Binding-site contacts:
Ligand atom O5 contacts residue ASN169 of chain 1.G at 2.5 Å (h-bond).
Ligand atom C4 contacts residue ASN169 of chain 1.G at 4.4 Å.
Ligand atom N2 contacts residue ASN240 of chain 1.G at 3.2 Å (h-bond).
Ligand atom C7 contacts residue ASN240 of chain 1.G at 4.1 Å.
Ligand atom C8 contacts residue ASN240 of chain 1.G at 3.9 Å.
Ligand atom O5 contacts residue THR171 of chain 1.G at 4.4 Å.
Ligand atom C3 contacts residue ASN240 of chain 1.G at 3.9 Å.
Ligand atom O7 contacts residue ASN169 of chain 1.G at 3.8 Å.
Ligand atom O4 contacts residue ASN240 of chain 1.G at 3.7 Å.
Ligand atom C8 contacts residue SER221 of chain 1.I at 3.7 Å.
Ligand atom C7 contacts residue ALA242 of chain 1.G at 4.5 Å (hydrophobic).
Ligand atom N2 contacts residue ASN169 of chain 1.G at 2.8 Å (h-bond).
Ligand atom C3 contacts residue ASN169 of chain 1.G at 3.9 Å.
Ligand atom C4 contacts residue ASN240 of chain 1.G at 4.4 Å.
Ligand atom C2 contacts residue ASN240 of chain 1.G at 3.8 Å.
Ligand atom C5 contacts residue ASN169 of chain 1.G at 3.6 Å.
Ligand atom N2 contacts residue ALA242 of chain 1.G at 4.4 Å.
Ligand atom C7 contacts residue ASN169 of chain 1.G at 3.6 Å.
Ligand atom C1 contacts residue ASN240 of chain 1.G at 3.6 Å.
Ligand atom O7 contacts residue ASN240 of chain 1.G at 3.7 Å.
Ligand atom C1 contacts residue ASN169 of chain 1.G at 1.5 Å.
Ligand atom N2 contacts residue ASP241 of chain 1.G at 4.4 Å.
Ligand atom C8 contacts residue ASP241 of chain 1.G at 4.4 Å.
Ligand atom C2 contacts residue ASN169 of chain 1.G at 2.8 Å.

Sequence of chain 1.G:
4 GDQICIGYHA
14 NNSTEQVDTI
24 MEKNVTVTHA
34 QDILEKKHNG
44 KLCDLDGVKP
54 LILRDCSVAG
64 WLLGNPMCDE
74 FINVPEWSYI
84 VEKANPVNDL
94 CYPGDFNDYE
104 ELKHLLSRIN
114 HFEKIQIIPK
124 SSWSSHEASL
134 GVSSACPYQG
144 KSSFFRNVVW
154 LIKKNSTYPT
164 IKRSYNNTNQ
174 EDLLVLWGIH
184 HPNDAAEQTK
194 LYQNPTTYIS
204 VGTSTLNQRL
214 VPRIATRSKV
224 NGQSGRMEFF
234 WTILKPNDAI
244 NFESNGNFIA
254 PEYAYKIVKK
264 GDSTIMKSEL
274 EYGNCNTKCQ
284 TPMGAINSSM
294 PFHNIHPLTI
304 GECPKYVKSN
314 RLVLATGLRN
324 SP

Sequence of chain 1.I:
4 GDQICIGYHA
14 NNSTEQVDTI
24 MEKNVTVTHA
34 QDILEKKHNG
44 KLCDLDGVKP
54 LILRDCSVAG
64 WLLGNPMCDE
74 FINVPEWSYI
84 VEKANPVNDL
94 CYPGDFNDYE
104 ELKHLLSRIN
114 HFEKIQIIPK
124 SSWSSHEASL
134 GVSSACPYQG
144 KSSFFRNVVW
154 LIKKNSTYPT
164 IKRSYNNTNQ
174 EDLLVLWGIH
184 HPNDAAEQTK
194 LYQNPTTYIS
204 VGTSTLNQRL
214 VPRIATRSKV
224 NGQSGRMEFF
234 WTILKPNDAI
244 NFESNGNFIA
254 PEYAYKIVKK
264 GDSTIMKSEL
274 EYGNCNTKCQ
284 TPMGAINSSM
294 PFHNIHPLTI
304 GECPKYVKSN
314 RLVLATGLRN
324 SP

This small molecule binds to this protein.
Small molecule (SMILES): CC(=O)N[C@H]1[C@H](O[C@H]2[C@H](O)[C@@H](NC(C)=O)CO[C@@H]2CO)O[C@H](CO)[C@@H](O[C@@H]2O[C@H](CO)[C@@H](O)[C@H](O)[C@@H]2O)[C@@H]1O